Sequence of chain 2.A:
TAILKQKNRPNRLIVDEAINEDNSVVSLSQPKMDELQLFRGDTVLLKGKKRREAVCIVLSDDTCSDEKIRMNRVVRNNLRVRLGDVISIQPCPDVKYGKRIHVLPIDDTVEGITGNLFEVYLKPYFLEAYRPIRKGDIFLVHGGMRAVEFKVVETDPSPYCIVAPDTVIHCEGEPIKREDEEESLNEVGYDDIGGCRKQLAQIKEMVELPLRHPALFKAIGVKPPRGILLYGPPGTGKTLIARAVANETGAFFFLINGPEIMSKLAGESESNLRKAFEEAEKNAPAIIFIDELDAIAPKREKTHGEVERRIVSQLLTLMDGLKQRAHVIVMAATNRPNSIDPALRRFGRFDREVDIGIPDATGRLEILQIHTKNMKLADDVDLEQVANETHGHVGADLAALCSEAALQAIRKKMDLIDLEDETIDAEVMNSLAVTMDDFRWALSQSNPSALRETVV

Sequence of chain 3.B:
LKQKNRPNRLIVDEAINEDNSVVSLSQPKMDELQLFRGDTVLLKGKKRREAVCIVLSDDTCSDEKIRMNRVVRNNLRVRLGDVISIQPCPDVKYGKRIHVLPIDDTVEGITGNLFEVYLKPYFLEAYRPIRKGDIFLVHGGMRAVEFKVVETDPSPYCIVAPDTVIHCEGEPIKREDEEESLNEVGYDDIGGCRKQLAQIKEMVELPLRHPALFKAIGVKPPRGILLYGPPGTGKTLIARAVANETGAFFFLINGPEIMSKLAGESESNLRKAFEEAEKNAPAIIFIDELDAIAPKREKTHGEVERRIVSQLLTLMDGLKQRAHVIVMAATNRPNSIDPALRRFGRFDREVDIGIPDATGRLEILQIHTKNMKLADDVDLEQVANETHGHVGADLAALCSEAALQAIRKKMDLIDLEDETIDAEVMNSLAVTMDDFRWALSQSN

The protein below binds the small molecule below.
Small molecule (SMILES): Nc1ncnc2c1ncn2[C@@H]1O[C@H](COP(=O)(O)OP(=O)(O)OP(O)(O)=S)[C@@H](O)[C@H]1O

Binding-site contacts:
Ligand atom O3B contacts residue MG1 of chain 3.F at 3.5 Å.
Ligand atom O3A contacts residue GLY248 of chain 3.B at 3.3 Å.
Ligand atom O4' contacts residue ALA409 of chain 3.B at 3.3 Å.
Ligand atom N3 contacts residue HIS384 of chain 3.B at 3.0 Å (h-bond).
Ligand atom O3G contacts residue ASN348 of chain 3.B at 2.8 Å (h-bond).
Ligand atom O3B contacts residue GLY248 of chain 3.B at 2.9 Å (h-bond).
Ligand atom C2 contacts residue ASP205 of chain 3.B at 3.3 Å.
Ligand atom O1A contacts residue GLY250 of chain 3.B at 3.0 Å.
Ligand atom O2B contacts residue GLY250 of chain 3.B at 2.9 Å (h-bond).
Ligand atom N7 contacts residue GLY408 of chain 3.B at 3.5 Å.
Ligand atom N9 contacts residue GLY408 of chain 3.B at 3.5 Å.
Ligand atom O1A contacts residue LEU253 of chain 3.B at 2.9 Å (h-bond).
Ligand atom S1G contacts residue ASN348 of chain 3.B at 3.4 Å (h-bond).
Ligand atom C5' contacts residue PHE360 of chain 2.A at 3.5 Å (hydrophobic).
Ligand atom O1B contacts residue THR252 of chain 3.B at 3.0 Å (h-bond).
Ligand atom N6 contacts residue GLY207 of chain 3.B at 2.8 Å (h-bond).
Ligand atom O2G contacts residue MG1 of chain 3.F at 2.0 Å.
Ligand atom N1 contacts residue GLY207 of chain 3.B at 3.1 Å (h-bond).
Ligand atom PB contacts residue MG1 of chain 3.F at 3.3 Å.
Ligand atom C2' contacts residue HIS384 of chain 3.B at 3.6 Å.
Ligand atom N7 contacts residue THR249 of chain 3.B at 3.3 Å.
Ligand atom N1 contacts residue ILE380 of chain 3.B at 3.5 Å.
Ligand atom O2B contacts residue LYS251 of chain 3.B at 2.9 Å (salt-bridge).
Ligand atom C8 contacts residue GLY408 of chain 3.B at 3.5 Å.
Ligand atom C1' contacts residue HIS384 of chain 3.B at 3.4 Å.
Ligand atom C8 contacts residue GLY248 of chain 3.B at 3.3 Å.
Ligand atom N7 contacts residue GLY248 of chain 3.B at 3.5 Å (h-bond).
Ligand atom C8 contacts residue ALA409 of chain 3.B at 3.5 Å (hydrophobic).
Ligand atom N7 contacts residue GLY250 of chain 3.B at 3.2 Å.
Ligand atom O3G contacts residue LYS251 of chain 3.B at 2.9 Å (salt-bridge).
Ligand atom PG contacts residue MG1 of chain 3.F at 3.2 Å.
Ligand atom O2B contacts residue THR249 of chain 3.B at 3.1 Å (h-bond).
Ligand atom O1A contacts residue THR252 of chain 3.B at 3.3 Å (h-bond).
Ligand atom O1B contacts residue MG1 of chain 3.F at 2.1 Å.
Ligand atom C4' contacts residue PHE360 of chain 2.A at 3.5 Å (hydrophobic).
Ligand atom PB contacts residue LYS251 of chain 3.B at 3.6 Å.
Ligand atom O2' contacts residue HIS384 of chain 3.B at 3.1 Å.
Ligand atom S1G contacts residue ARG359 of chain 2.A at 3.5 Å.
Ligand atom O1A contacts residue LYS251 of chain 3.B at 3.4 Å (salt-bridge).
Ligand atom C1' contacts residue GLY408 of chain 3.B at 3.6 Å.